Binding-site contacts:
Ligand atom C4 contacts residue SER369 of chain 2.B at 3.7 Å.
Ligand atom C2 contacts residue GLY368 of chain 2.B at 4.2 Å.
Ligand atom O5 contacts residue ARG387 of chain 2.B at 4.4 Å.
Ligand atom O5 contacts residue GLY368 of chain 2.B at 4.3 Å.
Ligand atom C3 contacts residue SER369 of chain 2.B at 4.1 Å.
Ligand atom C4 contacts residue ASP367 of chain 2.B at 4.0 Å.
Ligand atom C2 contacts residue SER369 of chain 2.B at 3.9 Å.
Ligand atom C2 contacts residue ASP367 of chain 2.B at 3.7 Å.
Ligand atom C1 contacts residue ASP367 of chain 2.B at 4.0 Å.
Ligand atom O5 contacts residue SER369 of chain 2.B at 3.6 Å (h-bond).
Ligand atom C3 contacts residue ASP367 of chain 2.B at 3.7 Å.

Sequence of chain 2.B:
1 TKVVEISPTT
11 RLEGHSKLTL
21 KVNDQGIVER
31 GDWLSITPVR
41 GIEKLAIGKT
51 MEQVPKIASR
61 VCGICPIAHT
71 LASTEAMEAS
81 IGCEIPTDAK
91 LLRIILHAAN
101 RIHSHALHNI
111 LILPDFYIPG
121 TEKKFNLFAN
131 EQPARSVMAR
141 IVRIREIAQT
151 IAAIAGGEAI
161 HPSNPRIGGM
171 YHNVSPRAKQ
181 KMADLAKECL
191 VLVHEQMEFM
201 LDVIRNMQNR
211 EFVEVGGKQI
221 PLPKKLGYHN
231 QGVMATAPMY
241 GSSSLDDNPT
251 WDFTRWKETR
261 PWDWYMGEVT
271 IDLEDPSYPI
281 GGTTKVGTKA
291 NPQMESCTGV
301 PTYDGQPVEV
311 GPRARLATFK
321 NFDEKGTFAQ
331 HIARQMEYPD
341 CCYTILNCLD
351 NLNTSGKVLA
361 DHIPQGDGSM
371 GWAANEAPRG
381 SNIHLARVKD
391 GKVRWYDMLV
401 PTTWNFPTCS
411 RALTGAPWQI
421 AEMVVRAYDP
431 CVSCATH

A small-molecule ligand and the protein it binds are described below.
Small molecule (SMILES): C[C@@H](O)[C@@H](C)O